This small molecule binds to this protein.
Small molecule (SMILES): CC(=O)N[C@@H]1[C@@H](O)[C@H](O)[C@@H](CO)O[C@H]1O

Sequence of chain 1.A:
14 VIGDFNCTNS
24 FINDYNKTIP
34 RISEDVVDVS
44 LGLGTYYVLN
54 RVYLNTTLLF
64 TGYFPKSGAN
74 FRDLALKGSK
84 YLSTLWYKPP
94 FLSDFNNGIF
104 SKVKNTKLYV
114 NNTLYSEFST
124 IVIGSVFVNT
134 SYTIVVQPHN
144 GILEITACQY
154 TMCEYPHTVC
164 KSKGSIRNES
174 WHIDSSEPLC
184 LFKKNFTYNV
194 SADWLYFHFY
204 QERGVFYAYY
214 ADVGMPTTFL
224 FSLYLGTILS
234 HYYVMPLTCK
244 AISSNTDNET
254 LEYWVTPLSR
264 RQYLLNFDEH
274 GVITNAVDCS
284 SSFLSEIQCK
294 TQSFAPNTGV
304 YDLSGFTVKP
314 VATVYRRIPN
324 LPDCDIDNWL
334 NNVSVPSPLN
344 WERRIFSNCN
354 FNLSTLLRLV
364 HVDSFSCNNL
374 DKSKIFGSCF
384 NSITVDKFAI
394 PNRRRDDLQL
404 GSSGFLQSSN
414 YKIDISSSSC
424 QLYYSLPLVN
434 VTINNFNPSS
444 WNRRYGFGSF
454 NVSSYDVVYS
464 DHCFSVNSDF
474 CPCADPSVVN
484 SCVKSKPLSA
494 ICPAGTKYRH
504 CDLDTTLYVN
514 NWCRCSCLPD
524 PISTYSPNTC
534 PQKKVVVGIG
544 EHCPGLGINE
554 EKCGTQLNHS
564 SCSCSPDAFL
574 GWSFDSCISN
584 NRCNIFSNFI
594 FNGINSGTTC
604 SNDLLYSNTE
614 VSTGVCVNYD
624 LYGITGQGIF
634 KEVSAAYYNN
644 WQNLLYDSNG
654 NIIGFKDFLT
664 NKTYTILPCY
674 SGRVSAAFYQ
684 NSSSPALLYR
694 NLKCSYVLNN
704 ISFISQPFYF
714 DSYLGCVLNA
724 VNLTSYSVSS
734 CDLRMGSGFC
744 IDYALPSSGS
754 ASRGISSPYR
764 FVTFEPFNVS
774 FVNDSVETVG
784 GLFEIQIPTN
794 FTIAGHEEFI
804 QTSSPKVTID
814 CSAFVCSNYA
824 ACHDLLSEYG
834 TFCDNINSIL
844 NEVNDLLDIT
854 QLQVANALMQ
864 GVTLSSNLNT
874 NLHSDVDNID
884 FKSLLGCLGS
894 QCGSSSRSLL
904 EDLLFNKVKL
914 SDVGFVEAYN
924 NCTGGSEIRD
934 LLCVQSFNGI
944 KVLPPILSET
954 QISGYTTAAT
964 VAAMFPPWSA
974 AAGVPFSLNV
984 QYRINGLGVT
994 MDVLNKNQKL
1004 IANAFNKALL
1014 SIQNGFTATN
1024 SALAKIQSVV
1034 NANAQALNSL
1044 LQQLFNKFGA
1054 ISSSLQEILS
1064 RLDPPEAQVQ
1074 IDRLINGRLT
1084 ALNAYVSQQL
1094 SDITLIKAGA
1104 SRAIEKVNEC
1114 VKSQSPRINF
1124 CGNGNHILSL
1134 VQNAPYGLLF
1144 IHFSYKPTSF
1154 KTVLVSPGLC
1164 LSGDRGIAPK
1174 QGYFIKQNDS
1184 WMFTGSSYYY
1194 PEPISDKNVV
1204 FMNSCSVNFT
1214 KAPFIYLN

Binding-site contacts:
Ligand atom C7 contacts residue ASN1211 of chain 1.C at 3.3 Å.
Ligand atom C8 contacts residue ASN881 of chain 1.A at 4.4 Å.
Ligand atom C1 contacts residue ASN1211 of chain 1.C at 1.4 Å.
Ligand atom C2 contacts residue ASP880 of chain 1.A at 4.1 Å.
Ligand atom C3 contacts residue ASN1211 of chain 1.C at 3.8 Å.
Ligand atom C2 contacts residue ASN1211 of chain 1.C at 2.5 Å.
Ligand atom O7 contacts residue GLN1001 of chain 1.A at 4.2 Å.
Ligand atom N2 contacts residue ASN1211 of chain 1.C at 3.0 Å (h-bond).
Ligand atom O6 contacts residue ASN1211 of chain 1.C at 4.5 Å.
Ligand atom C7 contacts residue GLN1001 of chain 1.A at 4.2 Å.
Ligand atom O3 contacts residue ASP880 of chain 1.A at 4.2 Å.
Ligand atom C8 contacts residue ASN1211 of chain 1.C at 4.5 Å.
Ligand atom C7 contacts residue ASP880 of chain 1.A at 3.9 Å.
Ligand atom C5 contacts residue ASN1211 of chain 1.C at 3.7 Å.
Ligand atom O7 contacts residue ASN1211 of chain 1.C at 3.2 Å (h-bond).
Ligand atom N2 contacts residue ASP880 of chain 1.A at 4.5 Å.
Ligand atom C8 contacts residue VAL1210 of chain 1.C at 4.2 Å (hydrophobic).
Ligand atom O7 contacts residue ASP880 of chain 1.A at 2.9 Å (salt-bridge).
Ligand atom C4 contacts residue ASN1211 of chain 1.C at 4.3 Å.
Ligand atom O5 contacts residue ASN1211 of chain 1.C at 2.4 Å (h-bond).
Ligand atom O3 contacts residue ASN881 of chain 1.A at 3.5 Å (h-bond).
Ligand atom C8 contacts residue GLN1001 of chain 1.A at 3.3 Å.

Sequence of chain 1.C:
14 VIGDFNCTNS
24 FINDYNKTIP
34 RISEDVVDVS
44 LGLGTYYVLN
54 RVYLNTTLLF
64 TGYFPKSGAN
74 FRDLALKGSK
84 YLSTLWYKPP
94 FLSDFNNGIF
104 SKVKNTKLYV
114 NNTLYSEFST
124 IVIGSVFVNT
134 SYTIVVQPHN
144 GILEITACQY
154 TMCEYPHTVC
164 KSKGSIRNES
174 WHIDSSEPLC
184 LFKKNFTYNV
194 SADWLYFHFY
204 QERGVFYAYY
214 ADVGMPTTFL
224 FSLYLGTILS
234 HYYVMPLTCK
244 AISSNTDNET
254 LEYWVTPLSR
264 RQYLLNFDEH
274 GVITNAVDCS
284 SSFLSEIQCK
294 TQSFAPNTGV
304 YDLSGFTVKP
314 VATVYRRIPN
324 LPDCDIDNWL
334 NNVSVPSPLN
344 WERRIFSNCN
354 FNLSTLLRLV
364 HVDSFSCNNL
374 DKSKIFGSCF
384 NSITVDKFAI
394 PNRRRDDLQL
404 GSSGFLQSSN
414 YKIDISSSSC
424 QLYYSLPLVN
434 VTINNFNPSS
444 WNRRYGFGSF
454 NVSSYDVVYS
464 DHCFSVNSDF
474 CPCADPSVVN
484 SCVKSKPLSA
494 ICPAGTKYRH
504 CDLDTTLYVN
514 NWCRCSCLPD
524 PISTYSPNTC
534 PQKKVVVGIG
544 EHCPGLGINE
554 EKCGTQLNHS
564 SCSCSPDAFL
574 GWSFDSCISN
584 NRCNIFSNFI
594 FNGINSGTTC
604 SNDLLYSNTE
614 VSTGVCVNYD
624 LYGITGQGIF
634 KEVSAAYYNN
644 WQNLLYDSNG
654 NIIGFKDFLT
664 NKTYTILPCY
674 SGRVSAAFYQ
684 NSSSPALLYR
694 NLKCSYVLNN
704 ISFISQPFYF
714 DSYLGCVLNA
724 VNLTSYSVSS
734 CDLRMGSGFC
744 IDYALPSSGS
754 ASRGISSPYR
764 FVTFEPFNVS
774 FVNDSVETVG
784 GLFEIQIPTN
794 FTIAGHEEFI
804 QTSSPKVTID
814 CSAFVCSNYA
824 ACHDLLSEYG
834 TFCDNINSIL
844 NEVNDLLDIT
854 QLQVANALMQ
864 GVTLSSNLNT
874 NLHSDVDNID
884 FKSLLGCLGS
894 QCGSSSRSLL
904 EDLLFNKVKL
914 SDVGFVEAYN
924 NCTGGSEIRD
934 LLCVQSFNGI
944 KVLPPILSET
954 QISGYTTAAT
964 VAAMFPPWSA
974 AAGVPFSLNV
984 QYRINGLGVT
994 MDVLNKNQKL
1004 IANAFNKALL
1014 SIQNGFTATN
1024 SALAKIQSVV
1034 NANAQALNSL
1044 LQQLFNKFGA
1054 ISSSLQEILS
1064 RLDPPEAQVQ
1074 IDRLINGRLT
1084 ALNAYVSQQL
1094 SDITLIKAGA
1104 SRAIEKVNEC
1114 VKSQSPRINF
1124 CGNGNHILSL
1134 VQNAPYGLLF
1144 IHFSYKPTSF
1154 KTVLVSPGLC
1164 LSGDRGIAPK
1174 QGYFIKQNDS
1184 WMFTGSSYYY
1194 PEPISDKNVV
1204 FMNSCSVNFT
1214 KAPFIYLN